Sequence of chain 1.B:
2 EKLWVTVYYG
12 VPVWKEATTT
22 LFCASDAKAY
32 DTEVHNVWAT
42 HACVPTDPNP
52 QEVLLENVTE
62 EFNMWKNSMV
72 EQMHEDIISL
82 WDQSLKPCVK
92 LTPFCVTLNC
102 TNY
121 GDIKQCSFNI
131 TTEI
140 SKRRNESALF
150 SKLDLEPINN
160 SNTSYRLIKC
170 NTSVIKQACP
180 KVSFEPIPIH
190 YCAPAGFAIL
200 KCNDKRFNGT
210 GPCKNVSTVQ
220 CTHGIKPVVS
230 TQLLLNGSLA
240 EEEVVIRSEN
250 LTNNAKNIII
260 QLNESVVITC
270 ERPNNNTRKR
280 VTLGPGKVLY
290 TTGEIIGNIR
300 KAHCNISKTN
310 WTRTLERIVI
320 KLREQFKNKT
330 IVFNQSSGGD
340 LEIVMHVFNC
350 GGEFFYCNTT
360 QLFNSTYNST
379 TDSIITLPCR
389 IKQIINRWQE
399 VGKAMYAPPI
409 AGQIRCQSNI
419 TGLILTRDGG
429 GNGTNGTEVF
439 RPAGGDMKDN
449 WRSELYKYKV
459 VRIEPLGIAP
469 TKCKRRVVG

Binding-site contacts:
Ligand atom C8 contacts residue NAG1 of chain 1.Z at 3.7 Å.
Ligand atom C8 contacts residue ASN433 of chain 1.B at 4.3 Å.
Ligand atom O7 contacts residue ASN433 of chain 1.B at 3.4 Å (h-bond).
Ligand atom C2 contacts residue ASN433 of chain 1.B at 2.5 Å.
Ligand atom C8 contacts residue LYS328 of chain 1.B at 4.1 Å.
Ligand atom N2 contacts residue GLY434 of chain 1.B at 4.1 Å.
Ligand atom C1 contacts residue ASN433 of chain 1.B at 1.4 Å.
Ligand atom O7 contacts residue GLY434 of chain 1.B at 3.7 Å.
Ligand atom C3 contacts residue ASN433 of chain 1.B at 3.8 Å.
Ligand atom O5 contacts residue ASN433 of chain 1.B at 2.4 Å (h-bond).
Ligand atom O7 contacts residue LYS328 of chain 1.B at 3.4 Å (salt-bridge).
Ligand atom O7 contacts residue THR329 of chain 1.B at 4.5 Å.
Ligand atom C7 contacts residue ASN433 of chain 1.B at 3.7 Å.
Ligand atom C4 contacts residue ASN433 of chain 1.B at 4.3 Å.
Ligand atom N2 contacts residue ASN433 of chain 1.B at 2.8 Å (h-bond).
Ligand atom C7 contacts residue LYS328 of chain 1.B at 4.0 Å.
Ligand atom C5 contacts residue ASN433 of chain 1.B at 3.7 Å.

The protein below binds the small molecule below.
Small molecule (SMILES): CC(=O)N[C@@H]1[C@@H](O)[C@H](O)[C@@H](CO)O[C@H]1O